Binding-site contacts:
Ligand atom O7 contacts residue TYR133 of chain 1.L at 4.0 Å.
Ligand atom C1 contacts residue ASN116 of chain 1.L at 1.4 Å.
Ligand atom C4 contacts residue ASN116 of chain 1.L at 4.1 Å.
Ligand atom O5 contacts residue ASN116 of chain 1.L at 2.3 Å (h-bond).
Ligand atom C7 contacts residue ASN116 of chain 1.L at 3.3 Å.
Ligand atom C8 contacts residue ASP282 of chain 1.L at 3.5 Å.
Ligand atom C5 contacts residue ASN116 of chain 1.L at 3.6 Å.
Ligand atom N2 contacts residue ASN116 of chain 1.L at 2.9 Å (h-bond).
Ligand atom O4 contacts residue TYR133 of chain 1.L at 4.4 Å.
Ligand atom C3 contacts residue ASN116 of chain 1.L at 3.7 Å.
Ligand atom C8 contacts residue ASN116 of chain 1.L at 4.4 Å.
Ligand atom O7 contacts residue ASN116 of chain 1.L at 3.0 Å (h-bond).
Ligand atom C5 contacts residue TYR133 of chain 1.L at 4.3 Å (hydrophobic).
Ligand atom C2 contacts residue ASN116 of chain 1.L at 2.4 Å.
Ligand atom C1 contacts residue TYR133 of chain 1.L at 4.1 Å (hydrophobic).
Ligand atom N2 contacts residue TYR133 of chain 1.L at 4.2 Å.
Ligand atom O6 contacts residue SER118 of chain 1.L at 4.5 Å.
Ligand atom C3 contacts residue TYR133 of chain 1.L at 4.2 Å (hydrophobic).

Sequence of chain 1.L:
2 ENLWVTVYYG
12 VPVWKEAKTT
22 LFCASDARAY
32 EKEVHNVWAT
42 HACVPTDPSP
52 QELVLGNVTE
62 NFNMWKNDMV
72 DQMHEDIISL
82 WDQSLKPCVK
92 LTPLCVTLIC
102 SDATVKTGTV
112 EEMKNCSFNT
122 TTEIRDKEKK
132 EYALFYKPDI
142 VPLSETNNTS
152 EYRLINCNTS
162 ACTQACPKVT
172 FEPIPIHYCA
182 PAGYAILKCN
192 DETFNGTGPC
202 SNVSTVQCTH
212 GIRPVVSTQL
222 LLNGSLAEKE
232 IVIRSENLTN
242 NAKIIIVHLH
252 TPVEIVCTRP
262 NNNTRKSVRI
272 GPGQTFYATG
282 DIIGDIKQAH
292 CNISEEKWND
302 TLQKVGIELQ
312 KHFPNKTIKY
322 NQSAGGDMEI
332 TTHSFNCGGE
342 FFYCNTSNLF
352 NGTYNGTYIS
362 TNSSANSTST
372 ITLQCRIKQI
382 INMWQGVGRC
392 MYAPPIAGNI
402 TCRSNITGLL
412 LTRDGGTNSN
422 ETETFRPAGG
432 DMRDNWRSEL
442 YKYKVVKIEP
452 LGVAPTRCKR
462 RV

The small molecule below binds the protein below.
Small molecule (SMILES): CC(=O)N[C@H]1[C@H](O[C@H]2[C@H](O)[C@@H](NC(C)=O)CO[C@@H]2CO)O[C@H](CO)[C@@H](O[C@@H]2O[C@H](CO)[C@@H](O)[C@H](O)[C@@H]2O)[C@@H]1O